This protein binds this small molecule.
Small molecule (SMILES): CC(C)C[C@H](NC(=O)[C@H](CC(C)C)NC(=O)[C@H](CO)NC(=O)[C@H](CC(C)C)NC(=O)[C@H](CC(C)C)NC(=O)[C@H](Cc1ccc(O)cc1)NC(=O)[C@@H]1CCCN1C(=O)[C@@H](N)Cc1ccccc1)C(=O)NCC(=O)N[C@@H](CCC(=O)O)C(=O)N[C@H](C(=O)N[C@H](C=O)CO)C(C)C

Binding-site contacts:
Ligand atom N contacts residue GLU248 of chain 1.C at 3.3 Å (salt-bridge).
Ligand atom CD contacts residue GLU248 of chain 1.C at 3.4 Å.
Ligand atom N contacts residue LYS80 of chain 1.C at 3.5 Å (salt-bridge).
Ligand atom CG contacts residue GLU248 of chain 1.C at 3.7 Å.
Ligand atom CG contacts residue ILE94 of chain 1.C at 3.9 Å (hydrophobic).
Ligand atom CD2 contacts residue GLU248 of chain 1.C at 3.9 Å.
Ligand atom O contacts residue LYS80 of chain 1.C at 2.8 Å (salt-bridge).
Ligand atom CE1 contacts residue PRO244 of chain 1.C at 3.6 Å (hydrophobic).
Ligand atom CA contacts residue GLU248 of chain 1.C at 3.9 Å.
Ligand atom CD2 contacts residue LYS80 of chain 1.C at 3.9 Å.
Ligand atom CD1 contacts residue GLN73 of chain 1.C at 3.9 Å.
Ligand atom CB contacts residue GLU248 of chain 1.C at 4.0 Å.
Ligand atom CB contacts residue LYS80 of chain 1.C at 3.8 Å.
Ligand atom O contacts residue MET86 of chain 1.C at 3.5 Å.
Ligand atom CD1 contacts residue GLU248 of chain 1.C at 3.4 Å.
Ligand atom CA contacts residue GLU248 of chain 1.C at 3.5 Å.
Ligand atom CD2 contacts residue LEU97 of chain 1.C at 3.8 Å (hydrophobic).
Ligand atom CB contacts residue GLU248 of chain 1.C at 3.1 Å.
Ligand atom CZ contacts residue LYS98 of chain 1.C at 3.7 Å.
Ligand atom O contacts residue LYS80 of chain 1.C at 2.7 Å (salt-bridge).
Ligand atom CZ contacts residue PRO244 of chain 1.C at 3.8 Å (hydrophobic).
Ligand atom C contacts residue LYS80 of chain 1.C at 3.9 Å.
Ligand atom C contacts residue GLU248 of chain 1.C at 3.6 Å.
Ligand atom CA contacts residue GLU248 of chain 1.C at 3.8 Å.
Ligand atom O contacts residue GLU248 of chain 1.C at 3.9 Å.
Ligand atom N contacts residue GLU248 of chain 1.C at 3.3 Å (salt-bridge).
Ligand atom CB contacts residue GLU248 of chain 1.C at 3.6 Å.
Ligand atom CD2 contacts residue PHE85 of chain 1.C at 3.7 Å (hydrophobic).
Ligand atom CD1 contacts residue LEU245 of chain 1.C at 3.5 Å (hydrophobic).
Ligand atom CE2 contacts residue LYS98 of chain 1.C at 3.8 Å.
Ligand atom C contacts residue GLU248 of chain 1.C at 3.8 Å.
Ligand atom N contacts residue GLU248 of chain 1.C at 2.8 Å (salt-bridge).
Ligand atom CD1 contacts residue GLN93 of chain 1.C at 3.6 Å.
Ligand atom CD1 contacts residue PRO244 of chain 1.C at 3.8 Å (hydrophobic).
Ligand atom CA contacts residue LYS80 of chain 1.C at 3.8 Å.
Ligand atom CE2 contacts residue PRO244 of chain 1.C at 3.7 Å (hydrophobic).
Ligand atom CG contacts residue GLU248 of chain 1.C at 3.2 Å.
Ligand atom CE2 contacts residue GLU248 of chain 1.C at 3.6 Å.
Ligand atom C contacts residue LYS80 of chain 1.C at 3.6 Å.
Ligand atom CD2 contacts residue ILE94 of chain 1.C at 3.6 Å (hydrophobic).

Sequence of chain 1.C:
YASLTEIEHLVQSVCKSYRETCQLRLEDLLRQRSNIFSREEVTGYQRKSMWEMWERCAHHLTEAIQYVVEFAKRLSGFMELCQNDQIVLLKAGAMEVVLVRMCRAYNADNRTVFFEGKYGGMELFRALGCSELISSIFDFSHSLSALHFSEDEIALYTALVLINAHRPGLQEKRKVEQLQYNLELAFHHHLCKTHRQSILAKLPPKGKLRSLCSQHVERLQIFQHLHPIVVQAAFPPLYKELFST